Sequence of chain 1.D:
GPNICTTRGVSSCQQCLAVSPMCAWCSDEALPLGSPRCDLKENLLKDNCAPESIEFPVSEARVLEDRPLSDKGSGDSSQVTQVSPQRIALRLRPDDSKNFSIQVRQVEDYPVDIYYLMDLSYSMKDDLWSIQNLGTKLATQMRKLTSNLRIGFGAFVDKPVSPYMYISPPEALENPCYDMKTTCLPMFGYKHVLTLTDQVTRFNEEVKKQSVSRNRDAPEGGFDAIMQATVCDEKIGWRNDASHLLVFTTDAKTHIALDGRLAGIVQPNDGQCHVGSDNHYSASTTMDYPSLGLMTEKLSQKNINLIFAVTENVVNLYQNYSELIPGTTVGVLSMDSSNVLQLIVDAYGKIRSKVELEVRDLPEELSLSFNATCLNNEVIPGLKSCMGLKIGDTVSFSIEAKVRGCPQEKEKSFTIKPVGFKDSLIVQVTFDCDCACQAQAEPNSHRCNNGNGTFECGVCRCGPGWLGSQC

This protein binds this small molecule.
Small molecule (SMILES): CC(=O)N[C@H]1[C@H](O[C@H]2[C@H](O)[C@@H](NC(C)=O)CO[C@@H]2CO)O[C@H](CO)[C@@H](O[C@@H]2O[C@H](CO[C@H]3O[C@H](CO)[C@@H](O)[C@H](O)[C@@H]3O)[C@@H](O)[C@H](O[C@H]3O[C@H](CO)[C@@H](O)[C@H](O)[C@@H]3O)[C@@H]2O)[C@@H]1O

Sequence of chain 1.C:
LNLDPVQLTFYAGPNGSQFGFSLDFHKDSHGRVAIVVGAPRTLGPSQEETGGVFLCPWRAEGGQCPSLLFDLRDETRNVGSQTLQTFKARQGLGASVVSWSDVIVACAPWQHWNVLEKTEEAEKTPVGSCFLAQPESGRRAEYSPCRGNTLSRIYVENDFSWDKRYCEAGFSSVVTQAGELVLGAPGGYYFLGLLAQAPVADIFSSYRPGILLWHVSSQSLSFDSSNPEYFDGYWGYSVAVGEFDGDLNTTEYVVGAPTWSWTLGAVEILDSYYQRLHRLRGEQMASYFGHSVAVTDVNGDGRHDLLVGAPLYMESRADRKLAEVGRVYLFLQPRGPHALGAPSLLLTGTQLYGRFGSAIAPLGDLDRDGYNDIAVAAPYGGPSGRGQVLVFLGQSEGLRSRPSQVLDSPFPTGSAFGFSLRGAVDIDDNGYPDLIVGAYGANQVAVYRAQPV

Binding-site contacts:
Ligand atom O7 contacts residue MET285 of chain 1.C at 3.6 Å (h-bond).
Ligand atom C6 contacts residue ARG281 of chain 1.C at 3.7 Å.
Ligand atom O7 contacts residue TRP262 of chain 1.C at 4.3 Å.
Ligand atom O7 contacts residue LEU317 of chain 1.D at 4.4 Å.
Ligand atom O6 contacts residue SO41 of chain 1.JA at 4.3 Å.
Ligand atom C8 contacts residue LEU317 of chain 1.D at 3.5 Å (hydrophobic).
Ligand atom C5 contacts residue SO41 of chain 1.JA at 4.3 Å.
Ligand atom O6 contacts residue ARG281 of chain 1.C at 3.3 Å (salt-bridge).
Ligand atom O2 contacts residue SO41 of chain 1.JA at 3.9 Å.
Ligand atom C8 contacts residue ASN316 of chain 1.D at 3.9 Å.
Ligand atom O6 contacts residue ARG281 of chain 1.C at 4.3 Å.
Ligand atom O7 contacts residue ASN320 of chain 1.D at 3.0 Å (h-bond).
Ligand atom N2 contacts residue ASN320 of chain 1.D at 3.1 Å (h-bond).
Ligand atom C1 contacts residue ASN320 of chain 1.D at 1.8 Å.
Ligand atom C7 contacts residue ASN316 of chain 1.D at 4.2 Å.
Ligand atom C1 contacts residue ASN316 of chain 1.D at 4.0 Å.
Ligand atom C8 contacts residue TRP262 of chain 1.C at 4.2 Å (hydrophobic).
Ligand atom C4 contacts residue SO41 of chain 1.JA at 3.4 Å.
Ligand atom N2 contacts residue ASN316 of chain 1.D at 4.0 Å.
Ligand atom C3 contacts residue SO41 of chain 1.JA at 4.2 Å.
Ligand atom C6 contacts residue ARG281 of chain 1.C at 3.9 Å.
Ligand atom C7 contacts residue LEU317 of chain 1.D at 4.2 Å (hydrophobic).
Ligand atom C5 contacts residue ASN320 of chain 1.D at 3.7 Å.
Ligand atom C2 contacts residue ASN320 of chain 1.D at 2.5 Å.
Ligand atom C4 contacts residue ASN320 of chain 1.D at 4.1 Å.
Ligand atom O3 contacts residue SO41 of chain 1.JA at 4.1 Å.
Ligand atom C3 contacts residue ASN320 of chain 1.D at 3.8 Å.
Ligand atom C6 contacts residue SO41 of chain 1.JA at 3.9 Å.
Ligand atom O4 contacts residue SO41 of chain 1.JA at 3.8 Å.
Ligand atom C7 contacts residue ASN320 of chain 1.D at 3.3 Å.
Ligand atom O5 contacts residue ASN320 of chain 1.D at 2.3 Å (h-bond).